Binding-site contacts:
Ligand atom C contacts residue TYR273 of chain 2.B at 3.7 Å (hydrophobic).
Ligand atom C2 contacts residue ASP239 of chain 2.B at 3.9 Å.
Ligand atom N6 contacts residue TYR273 of chain 2.B at 3.7 Å.
Ligand atom N contacts residue ASP272 of chain 2.B at 4.0 Å.
Ligand atom C8 contacts residue GLN226 of chain 2.B at 3.9 Å.
Ligand atom N1 contacts residue ASP239 of chain 2.B at 4.1 Å.
Ligand atom N contacts residue ILE172 of chain 2.B at 4.0 Å.
Ligand atom C8 contacts residue TYR255 of chain 2.B at 3.6 Å (hydrophobic).
Ligand atom N6 contacts residue ASP239 of chain 2.B at 2.8 Å (salt-bridge).
Ligand atom O contacts residue VAL276 of chain 2.B at 3.9 Å.
Ligand atom C5 contacts residue SER159 of chain 2.B at 3.6 Å.
Ligand atom C8 contacts residue CYS228 of chain 2.B at 3.9 Å (hydrophobic).
Ligand atom N2 contacts residue ASN216 of chain 2.B at 3.4 Å (h-bond).
Ligand atom N6 contacts residue TYR255 of chain 2.B at 3.2 Å.
Ligand atom N1 contacts residue CYS228 of chain 2.B at 4.2 Å.
Ligand atom C4 contacts residue PHE165 of chain 2.B at 3.2 Å (hydrophobic).
Ligand atom C9 contacts residue ASP239 of chain 2.B at 3.9 Å.
Ligand atom N5 contacts residue MET241 of chain 2.B at 4.0 Å.
Ligand atom O1 contacts residue LEU173 of chain 2.B at 4.1 Å.
Ligand atom N5 contacts residue ASP239 of chain 2.B at 2.8 Å (salt-bridge).
Ligand atom N5 contacts residue TYR255 of chain 2.B at 3.6 Å.
Ligand atom C8 contacts residue ASP239 of chain 2.B at 3.4 Å.
Ligand atom C4 contacts residue LEU173 of chain 2.B at 3.8 Å (hydrophobic).
Ligand atom C3 contacts residue CYS228 of chain 2.B at 3.9 Å (hydrophobic).
Ligand atom C9 contacts residue TYR255 of chain 2.B at 4.0 Å (hydrophobic).
Ligand atom N5 contacts residue GLN226 of chain 2.B at 3.2 Å (h-bond).
Ligand atom N5 contacts residue CYS228 of chain 2.B at 3.3 Å.
Ligand atom C2 contacts residue TYR273 of chain 2.B at 3.3 Å (hydrophobic).
Ligand atom N1 contacts residue TYR273 of chain 2.B at 3.9 Å.
Ligand atom O contacts residue TYR273 of chain 2.B at 3.4 Å.
Ligand atom O1 contacts residue TYR273 of chain 2.B at 3.9 Å.
Ligand atom C1 contacts residue TYR273 of chain 2.B at 3.9 Å (hydrophobic).
Ligand atom C6 contacts residue TYR255 of chain 2.B at 4.2 Å (hydrophobic).
Ligand atom C9 contacts residue TYR273 of chain 2.B at 3.7 Å (hydrophobic).
Ligand atom C5 contacts residue PHE165 of chain 2.B at 3.6 Å (hydrophobic).
Ligand atom N2 contacts residue CYS228 of chain 2.B at 3.5 Å (h-bond).
Ligand atom N3 contacts residue LEU173 of chain 2.B at 4.2 Å.
Ligand atom N2 contacts residue THR230 of chain 2.B at 4.0 Å.
Ligand atom O contacts residue ASP272 of chain 2.B at 3.5 Å.
Ligand atom N4 contacts residue GLN226 of chain 2.B at 3.9 Å.

Sequence of chain 2.B:
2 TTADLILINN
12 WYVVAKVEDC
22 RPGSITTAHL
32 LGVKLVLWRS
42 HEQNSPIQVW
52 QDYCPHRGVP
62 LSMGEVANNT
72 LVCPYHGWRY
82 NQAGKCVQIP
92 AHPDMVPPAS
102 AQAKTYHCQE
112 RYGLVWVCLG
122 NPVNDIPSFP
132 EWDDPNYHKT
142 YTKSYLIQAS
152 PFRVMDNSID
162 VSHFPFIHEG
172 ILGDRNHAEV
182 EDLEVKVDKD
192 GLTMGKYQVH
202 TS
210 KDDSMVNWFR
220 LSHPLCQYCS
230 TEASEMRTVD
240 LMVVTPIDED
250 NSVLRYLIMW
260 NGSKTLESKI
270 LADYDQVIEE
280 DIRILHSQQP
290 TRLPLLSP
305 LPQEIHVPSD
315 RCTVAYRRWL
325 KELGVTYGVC

This small molecule binds to this protein.
Small molecule (SMILES): [H]/N=C1/N[C@H]2[C@H](COC(N)=O)N/C(=N/[H])N3CCC[C@]23N1